Sequence of chain 1.B:
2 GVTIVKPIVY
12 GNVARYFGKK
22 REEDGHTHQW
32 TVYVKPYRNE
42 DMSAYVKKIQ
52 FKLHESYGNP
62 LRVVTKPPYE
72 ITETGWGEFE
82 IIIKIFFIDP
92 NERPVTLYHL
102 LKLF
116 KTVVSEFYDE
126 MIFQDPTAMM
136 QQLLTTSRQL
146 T

A small-molecule ligand and the protein it binds are described below.
Small molecule (SMILES): CC(=O)Nc1ccc2c(c1)CCCC2=O

Binding-site contacts:
Ligand atom C02 contacts residue TYR58 of chain 1.B at 3.5 Å (hydrophobic).
Ligand atom C05 contacts residue TYR58 of chain 1.B at 4.0 Å (hydrophobic).
Ligand atom C14 contacts residue GLY78 of chain 1.B at 3.7 Å.
Ligand atom C01 contacts residue TYR58 of chain 1.B at 3.1 Å (hydrophobic).
Ligand atom C11 contacts residue TRP77 of chain 1.B at 4.3 Å (hydrophobic).
Ligand atom C14 contacts residue TRP77 of chain 1.B at 3.6 Å (hydrophobic).
Ligand atom C11 contacts residue TYR58 of chain 1.B at 4.2 Å (hydrophobic).
Ligand atom C06 contacts residue TRP77 of chain 1.B at 4.2 Å (hydrophobic).
Ligand atom C12 contacts residue TYR58 of chain 1.B at 4.2 Å (hydrophobic).
Ligand atom C01 contacts residue TRP77 of chain 1.B at 3.5 Å (hydrophobic).
Ligand atom C03 contacts residue TRP77 of chain 1.B at 4.3 Å (hydrophobic).
Ligand atom O15 contacts residue GLY76 of chain 1.B at 3.5 Å.
Ligand atom C11 contacts residue HIS55 of chain 1.B at 3.5 Å.
Ligand atom C01 contacts residue HIS27 of chain 1.B at 3.8 Å.
Ligand atom O15 contacts residue TYR58 of chain 1.B at 3.7 Å.
Ligand atom C11 contacts residue SER57 of chain 1.B at 3.0 Å.
Ligand atom C13 contacts residue GLY78 of chain 1.B at 3.7 Å.
Ligand atom C05 contacts residue SER57 of chain 1.B at 4.1 Å.
Ligand atom C04 contacts residue SER57 of chain 1.B at 2.9 Å.
Ligand atom O15 contacts residue GLY78 of chain 1.B at 2.8 Å (h-bond).
Ligand atom C03 contacts residue TYR58 of chain 1.B at 3.6 Å (hydrophobic).
Ligand atom N07 contacts residue TYR58 of chain 1.B at 3.9 Å.
Ligand atom C06 contacts residue TYR58 of chain 1.B at 3.6 Å (hydrophobic).
Ligand atom C09 contacts residue SER57 of chain 1.B at 3.3 Å.
Ligand atom C02 contacts residue TRP77 of chain 1.B at 3.5 Å (hydrophobic).
Ligand atom C04 contacts residue TYR58 of chain 1.B at 3.8 Å (hydrophobic).
Ligand atom O10 contacts residue HIS27 of chain 1.B at 3.7 Å.
Ligand atom O15 contacts residue TRP77 of chain 1.B at 3.0 Å (h-bond).
Ligand atom C01 contacts residue GLY76 of chain 1.B at 3.8 Å.
Ligand atom C01 contacts residue THR75 of chain 1.B at 4.2 Å.
Ligand atom C14 contacts residue TYR58 of chain 1.B at 3.7 Å (hydrophobic).
Ligand atom C12 contacts residue SER57 of chain 1.B at 4.4 Å.
Ligand atom C03 contacts residue SER57 of chain 1.B at 3.5 Å.
Ligand atom C12 contacts residue PHE80 of chain 1.B at 3.7 Å (hydrophobic).
Ligand atom C06 contacts residue HIS27 of chain 1.B at 3.5 Å.
Ligand atom C13 contacts residue PHE80 of chain 1.B at 4.0 Å (hydrophobic).
Ligand atom C12 contacts residue HIS55 of chain 1.B at 3.8 Å.
Ligand atom C08 contacts residue SER57 of chain 1.B at 3.6 Å.
Ligand atom N07 contacts residue SER57 of chain 1.B at 3.0 Å (h-bond).
Ligand atom C13 contacts residue TRP77 of chain 1.B at 3.9 Å (hydrophobic).